Sequence of chain 1.A:
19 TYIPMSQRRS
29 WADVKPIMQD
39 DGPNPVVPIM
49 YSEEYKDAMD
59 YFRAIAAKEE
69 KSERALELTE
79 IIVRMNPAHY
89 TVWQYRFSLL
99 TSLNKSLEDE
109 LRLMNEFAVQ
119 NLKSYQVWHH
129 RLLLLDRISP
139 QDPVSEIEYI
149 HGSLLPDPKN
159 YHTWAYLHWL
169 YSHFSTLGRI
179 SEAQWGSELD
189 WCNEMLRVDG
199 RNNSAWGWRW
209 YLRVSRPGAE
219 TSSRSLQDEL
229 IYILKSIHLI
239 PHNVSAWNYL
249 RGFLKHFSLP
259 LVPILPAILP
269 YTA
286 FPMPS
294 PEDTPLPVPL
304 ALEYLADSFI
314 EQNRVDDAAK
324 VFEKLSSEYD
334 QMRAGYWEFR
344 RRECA

Binding-site contacts:
Ligand atom C6 contacts residue 3CX1 of chain 1.I at 4.4 Å.
Ligand atom O6 contacts residue TYR93 of chain 1.A at 4.2 Å.
Ligand atom C5 contacts residue GLU67 of chain 1.A at 4.3 Å.
Ligand atom O1 contacts residue GLN92 of chain 1.A at 4.0 Å.
Ligand atom C3 contacts residue ILE137 of chain 1.B at 3.8 Å (hydrophobic).
Ligand atom C4 contacts residue LYS69 of chain 1.A at 3.5 Å.
Ligand atom O2 contacts residue GLU67 of chain 1.A at 3.8 Å.
Ligand atom O4 contacts residue LYS69 of chain 1.A at 2.8 Å (salt-bridge).
Ligand atom O2 contacts residue GLU190 of chain 1.B at 2.6 Å (salt-bridge).
Ligand atom O6 contacts residue SER96 of chain 1.A at 2.9 Å (h-bond).
Ligand atom O1 contacts residue GLU190 of chain 1.B at 3.2 Å (salt-bridge).
Ligand atom C6 contacts residue SER96 of chain 1.A at 3.2 Å.
Ligand atom O5 contacts residue SER96 of chain 1.A at 4.4 Å.
Ligand atom C6 contacts residue ALA64 of chain 1.A at 4.1 Å (hydrophobic).
Ligand atom C3 contacts residue GLU67 of chain 1.A at 3.8 Å.
Ligand atom C6 contacts residue GLN92 of chain 1.A at 4.3 Å.
Ligand atom O6 contacts residue 3CX1 of chain 1.I at 4.0 Å.
Ligand atom O5 contacts residue GLN92 of chain 1.A at 4.2 Å.
Ligand atom O4 contacts residue GLU67 of chain 1.A at 3.2 Å (salt-bridge).
Ligand atom O5 contacts residue GLN92 of chain 1.A at 3.8 Å.
Ligand atom O3 contacts residue GLU67 of chain 1.A at 2.7 Å (salt-bridge).
Ligand atom C5 contacts residue LYS69 of chain 1.A at 4.0 Å.
Ligand atom C3 contacts residue GLU190 of chain 1.B at 4.2 Å.
Ligand atom C5 contacts residue SER96 of chain 1.A at 4.3 Å.
Ligand atom O4 contacts residue 3CX1 of chain 1.I at 3.0 Å (h-bond).
Ligand atom O3 contacts residue 3CX1 of chain 1.I at 3.8 Å.
Ligand atom C1 contacts residue GLU190 of chain 1.B at 3.2 Å.
Ligand atom O6 contacts residue GLN92 of chain 1.A at 3.0 Å (h-bond).
Ligand atom C6 contacts residue LYS69 of chain 1.A at 3.5 Å.
Ligand atom C4 contacts residue ILE137 of chain 1.B at 4.1 Å (hydrophobic).
Ligand atom O6 contacts residue TYR93 of chain 1.A at 3.3 Å.
Ligand atom C6 contacts residue TYR93 of chain 1.A at 3.7 Å (hydrophobic).
Ligand atom O3 contacts residue ILE137 of chain 1.B at 4.2 Å.
Ligand atom C4 contacts residue GLU67 of chain 1.A at 4.0 Å.
Ligand atom O6 contacts residue ILE137 of chain 1.B at 3.9 Å.
Ligand atom C4 contacts residue 3CX1 of chain 1.I at 3.8 Å.
Ligand atom O2 contacts residue GLU190 of chain 1.B at 4.3 Å.
Ligand atom C2 contacts residue GLU190 of chain 1.B at 3.5 Å.
Ligand atom O5 contacts residue GLU190 of chain 1.B at 4.3 Å.
Ligand atom C1 contacts residue GLU190 of chain 1.B at 3.5 Å.

A small-molecule ligand and the protein it binds are described below.
Small molecule (SMILES): OC[C@@H]1O[C@@](CO)(O[C@H]2O[C@H](CO)[C@@H](O)[C@@H](O)[C@@H]2O)[C@@H](O)[C@H]1O

Sequence of chain 1.B:
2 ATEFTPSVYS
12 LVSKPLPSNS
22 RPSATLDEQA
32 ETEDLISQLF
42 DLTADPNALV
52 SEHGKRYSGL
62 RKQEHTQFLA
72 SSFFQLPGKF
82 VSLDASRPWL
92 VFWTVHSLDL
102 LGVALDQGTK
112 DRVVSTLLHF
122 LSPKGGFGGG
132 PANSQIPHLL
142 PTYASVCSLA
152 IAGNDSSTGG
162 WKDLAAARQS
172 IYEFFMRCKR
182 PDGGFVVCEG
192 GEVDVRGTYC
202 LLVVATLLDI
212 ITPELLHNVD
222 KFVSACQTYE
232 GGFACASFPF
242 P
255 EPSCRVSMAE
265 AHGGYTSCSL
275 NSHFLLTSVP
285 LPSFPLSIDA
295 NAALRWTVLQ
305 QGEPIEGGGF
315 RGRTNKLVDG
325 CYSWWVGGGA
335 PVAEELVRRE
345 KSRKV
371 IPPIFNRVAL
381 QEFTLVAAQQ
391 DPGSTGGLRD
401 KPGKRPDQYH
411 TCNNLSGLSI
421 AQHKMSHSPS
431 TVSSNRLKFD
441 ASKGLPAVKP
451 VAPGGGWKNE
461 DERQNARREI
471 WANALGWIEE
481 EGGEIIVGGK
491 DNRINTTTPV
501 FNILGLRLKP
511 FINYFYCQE